Binding-site contacts:
Ligand atom C4 contacts residue GLY176 of chain 1.B at 3.1 Å.
Ligand atom N3 contacts residue ALA208 of chain 1.B at 3.7 Å.
Ligand atom N3 contacts residue PRO204 of chain 1.B at 4.0 Å.
Ligand atom N3 contacts residue GLY206 of chain 1.B at 3.2 Å (h-bond).
Ligand atom C4 contacts residue ALA207 of chain 1.B at 4.1 Å (hydrophobic).
Ligand atom O2 contacts residue GLY206 of chain 1.B at 3.2 Å.
Ligand atom O5' contacts residue SO41 of chain 1.H at 3.2 Å (h-bond).
Ligand atom C5 contacts residue SER177 of chain 1.B at 3.8 Å.
Ligand atom O2' contacts residue ALA208 of chain 1.B at 4.1 Å.
Ligand atom O2 contacts residue ALA207 of chain 1.B at 3.6 Å.
Ligand atom C2' contacts residue ALA208 of chain 1.B at 3.4 Å (hydrophobic).
Ligand atom C2 contacts residue ALA208 of chain 1.B at 3.8 Å (hydrophobic).
Ligand atom N4 contacts residue ALA207 of chain 1.B at 4.0 Å.
Ligand atom O2 contacts residue ALA208 of chain 1.B at 3.5 Å (h-bond).
Ligand atom N4 contacts residue SER177 of chain 1.B at 3.8 Å.
Ligand atom C6 contacts residue GLY176 of chain 1.B at 4.2 Å.
Ligand atom N4 contacts residue GLY176 of chain 1.B at 2.5 Å (h-bond).
Ligand atom C6 contacts residue VAL24 of chain 1.B at 3.8 Å (hydrophobic).
Ligand atom C4 contacts residue VAL24 of chain 1.B at 3.8 Å (hydrophobic).
Ligand atom O5' contacts residue GLY19 of chain 1.B at 3.7 Å.
Ligand atom C5 contacts residue GLY176 of chain 1.B at 3.0 Å.
Ligand atom C6 contacts residue SER177 of chain 1.B at 4.4 Å.
Ligand atom C3' contacts residue ALA208 of chain 1.B at 4.1 Å (hydrophobic).
Ligand atom N3 contacts residue ALA207 of chain 1.B at 3.1 Å (h-bond).
Ligand atom N3 contacts residue ALA205 of chain 1.B at 4.1 Å.
Ligand atom N1 contacts residue ALA208 of chain 1.B at 4.2 Å.
Ligand atom C4 contacts residue GLY206 of chain 1.B at 4.1 Å.
Ligand atom C5 contacts residue VAL24 of chain 1.B at 3.4 Å (hydrophobic).
Ligand atom N4 contacts residue LEU203 of chain 1.B at 3.4 Å.
Ligand atom N4 contacts residue ALA205 of chain 1.B at 4.3 Å.
Ligand atom C2 contacts residue ALA207 of chain 1.B at 3.9 Å (hydrophobic).
Ligand atom N4 contacts residue PRO204 of chain 1.B at 3.0 Å (h-bond).
Ligand atom C4 contacts residue PRO204 of chain 1.B at 3.9 Å (hydrophobic).
Ligand atom C5' contacts residue SO41 of chain 1.H at 2.8 Å.
Ligand atom N4 contacts residue VAL24 of chain 1.B at 4.2 Å.
Ligand atom C6 contacts residue GLY21 of chain 1.B at 4.2 Å.
Ligand atom C4 contacts residue SER177 of chain 1.B at 4.1 Å.
Ligand atom C4' contacts residue SO41 of chain 1.H at 4.2 Å.
Ligand atom C2 contacts residue GLY206 of chain 1.B at 3.6 Å.
Ligand atom O3' contacts residue GLU59 of chain 1.B at 4.1 Å.

The small molecule below binds the protein below.
Small molecule (SMILES): Nc1ccn([C@@H]2O[C@H](CO)[C@@H](O)[C@H]2O)c(=O)n1

Sequence of chain 1.B:
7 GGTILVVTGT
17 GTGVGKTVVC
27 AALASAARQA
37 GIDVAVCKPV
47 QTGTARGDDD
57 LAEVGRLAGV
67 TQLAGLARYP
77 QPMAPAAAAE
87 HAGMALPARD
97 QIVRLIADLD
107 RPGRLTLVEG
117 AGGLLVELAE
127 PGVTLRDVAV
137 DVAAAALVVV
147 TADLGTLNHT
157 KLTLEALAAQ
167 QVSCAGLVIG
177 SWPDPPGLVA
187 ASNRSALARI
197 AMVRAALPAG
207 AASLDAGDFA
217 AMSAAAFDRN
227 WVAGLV